Sequence of chain 1.A:
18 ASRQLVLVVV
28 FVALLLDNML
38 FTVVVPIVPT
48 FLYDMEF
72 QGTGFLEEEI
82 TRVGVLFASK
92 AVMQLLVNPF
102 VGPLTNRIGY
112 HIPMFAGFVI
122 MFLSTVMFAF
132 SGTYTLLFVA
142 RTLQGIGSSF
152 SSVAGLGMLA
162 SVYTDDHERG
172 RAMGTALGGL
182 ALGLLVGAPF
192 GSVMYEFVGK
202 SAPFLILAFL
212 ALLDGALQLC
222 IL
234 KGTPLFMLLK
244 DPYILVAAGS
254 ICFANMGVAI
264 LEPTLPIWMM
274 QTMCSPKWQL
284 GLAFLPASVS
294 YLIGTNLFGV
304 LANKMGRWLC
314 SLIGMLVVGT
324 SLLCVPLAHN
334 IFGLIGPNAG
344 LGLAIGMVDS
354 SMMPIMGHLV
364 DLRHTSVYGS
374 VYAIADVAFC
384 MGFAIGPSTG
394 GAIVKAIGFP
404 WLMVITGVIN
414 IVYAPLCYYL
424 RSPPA

A small-molecule ligand and the protein it binds are described below.
Small molecule (SMILES): COC(=O)[C@H]1[C@H]2C[C@@H]3c4[nH]c5cc(OC)ccc5c4CCN3C[C@H]2C[C@@H](OC(=O)c2cc(OC)c(OC)c(OC)c2)[C@@H]1OC

Binding-site contacts:
Ligand atom O39 contacts residue TYR375 of chain 1.A at 3.1 Å.
Ligand atom C38 contacts residue PHE382 of chain 1.A at 3.6 Å (hydrophobic).
Ligand atom O43 contacts residue LEU178 of chain 1.A at 3.0 Å.
Ligand atom C37 contacts residue TYR375 of chain 1.A at 3.9 Å (hydrophobic).
Ligand atom C35 contacts residue LEU178 of chain 1.A at 3.7 Å (hydrophobic).
Ligand atom N21 contacts residue VAL261 of chain 1.A at 3.6 Å.
Ligand atom C17 contacts residue ASN35 of chain 1.A at 3.8 Å.
Ligand atom C22 contacts residue VAL261 of chain 1.A at 3.7 Å (hydrophobic).
Ligand atom C20 contacts residue ASN35 of chain 1.A at 3.6 Å.
Ligand atom O28 contacts residue THR39 of chain 1.A at 3.5 Å.
Ligand atom C7 contacts residue TYR294 of chain 1.A at 3.9 Å (hydrophobic).
Ligand atom C23 contacts residue VAL261 of chain 1.A at 3.7 Å (hydrophobic).
Ligand atom C20 contacts residue PHE38 of chain 1.A at 3.4 Å (hydrophobic).
Ligand atom C14 contacts residue ASN258 of chain 1.A at 3.6 Å.
Ligand atom C15 contacts residue LEU185 of chain 1.A at 3.8 Å (hydrophobic).
Ligand atom C1 contacts residue ASN35 of chain 1.A at 3.5 Å.
Ligand atom N21 contacts residue GLU265 of chain 1.A at 3.9 Å.
Ligand atom C31 contacts residue LEU181 of chain 1.A at 3.4 Å (hydrophobic).
Ligand atom O30 contacts residue LEU181 of chain 1.A at 3.7 Å.
Ligand atom O41 contacts residue TYR375 of chain 1.A at 3.5 Å.
Ligand atom O32 contacts residue LEU181 of chain 1.A at 3.2 Å.
Ligand atom C27 contacts residue THR39 of chain 1.A at 3.7 Å.
Ligand atom C1 contacts residue LEU181 of chain 1.A at 3.3 Å (hydrophobic).
Ligand atom C10 contacts residue ALA290 of chain 1.A at 3.9 Å (hydrophobic).
Ligand atom C40 contacts residue ASP379 of chain 1.A at 3.1 Å.
Ligand atom O32 contacts residue TYR294 of chain 1.A at 3.8 Å.
Ligand atom C42 contacts residue VAL374 of chain 1.A at 3.8 Å (hydrophobic).
Ligand atom O30 contacts residue PHE382 of chain 1.A at 3.7 Å.
Ligand atom O19 contacts residue ASN35 of chain 1.A at 3.6 Å (h-bond).
Ligand atom C11 contacts residue VAL261 of chain 1.A at 3.5 Å (hydrophobic).
Ligand atom O39 contacts residue ALA378 of chain 1.A at 3.4 Å.
Ligand atom C27 contacts residue GLU265 of chain 1.A at 3.1 Å.
Ligand atom C12 contacts residue VAL261 of chain 1.A at 3.4 Å (hydrophobic).
Ligand atom C22 contacts residue GLU265 of chain 1.A at 3.7 Å.
Ligand atom C6 contacts residue LEU185 of chain 1.A at 3.8 Å (hydrophobic).
Ligand atom C4 contacts residue LEU181 of chain 1.A at 3.7 Å (hydrophobic).
Ligand atom C40 contacts residue TYR375 of chain 1.A at 3.6 Å (hydrophobic).
Ligand atom C40 contacts residue ALA378 of chain 1.A at 3.5 Å (hydrophobic).
Ligand atom C29 contacts residue PHE287 of chain 1.A at 3.4 Å (hydrophobic).
Ligand atom C13 contacts residue ASN258 of chain 1.A at 3.5 Å.